Sequence of chain 2.A:
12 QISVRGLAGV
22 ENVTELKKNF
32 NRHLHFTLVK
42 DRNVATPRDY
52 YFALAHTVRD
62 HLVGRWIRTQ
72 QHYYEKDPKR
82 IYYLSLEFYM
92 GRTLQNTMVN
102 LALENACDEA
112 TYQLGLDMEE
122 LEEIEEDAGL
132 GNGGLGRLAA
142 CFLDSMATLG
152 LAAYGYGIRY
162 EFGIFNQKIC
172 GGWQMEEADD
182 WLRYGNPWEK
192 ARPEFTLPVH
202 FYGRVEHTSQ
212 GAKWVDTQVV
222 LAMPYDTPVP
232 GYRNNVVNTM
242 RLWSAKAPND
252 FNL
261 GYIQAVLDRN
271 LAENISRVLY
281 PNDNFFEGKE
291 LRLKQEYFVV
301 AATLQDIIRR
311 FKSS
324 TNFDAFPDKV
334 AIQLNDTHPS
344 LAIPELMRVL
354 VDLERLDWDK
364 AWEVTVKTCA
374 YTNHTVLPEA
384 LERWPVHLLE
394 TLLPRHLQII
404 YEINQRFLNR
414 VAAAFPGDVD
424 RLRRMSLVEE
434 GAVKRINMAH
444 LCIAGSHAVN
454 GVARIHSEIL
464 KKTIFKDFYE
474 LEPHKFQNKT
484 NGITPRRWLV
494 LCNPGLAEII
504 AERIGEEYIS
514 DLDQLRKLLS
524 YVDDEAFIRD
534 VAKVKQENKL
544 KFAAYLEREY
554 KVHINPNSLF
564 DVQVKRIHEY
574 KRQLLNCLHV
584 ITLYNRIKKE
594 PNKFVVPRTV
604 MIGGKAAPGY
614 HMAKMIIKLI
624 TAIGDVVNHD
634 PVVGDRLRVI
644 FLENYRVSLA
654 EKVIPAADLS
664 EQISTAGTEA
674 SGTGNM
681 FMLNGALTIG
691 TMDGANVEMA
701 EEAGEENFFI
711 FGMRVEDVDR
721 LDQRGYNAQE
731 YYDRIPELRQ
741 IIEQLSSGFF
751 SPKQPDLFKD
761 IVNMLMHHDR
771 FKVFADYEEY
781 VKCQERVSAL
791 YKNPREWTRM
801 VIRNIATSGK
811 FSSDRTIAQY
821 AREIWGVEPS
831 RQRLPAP

Binding-site contacts:
Ligand atom C14 contacts residue GLU190 of chain 1.A at 3.4 Å.
Ligand atom C7 contacts residue LYS191 of chain 1.A at 3.5 Å.
Ligand atom O7 contacts residue GLU190 of chain 1.A at 3.0 Å (salt-bridge).
Ligand atom N2 contacts residue ARG60 of chain 1.A at 3.3 Å (salt-bridge).
Ligand atom O3 contacts residue THR38 of chain 2.A at 3.8 Å.
Ligand atom C8 contacts residue ARG60 of chain 1.A at 3.5 Å.
Ligand atom C9 contacts residue ARG60 of chain 1.A at 3.6 Å.
Ligand atom C12 contacts residue TRP67 of chain 1.A at 3.6 Å (hydrophobic).
Ligand atom C12 contacts residue PRO229 of chain 1.A at 3.7 Å (hydrophobic).
Ligand atom O3 contacts residue HIS57 of chain 2.A at 3.0 Å (h-bond).
Ligand atom C4 contacts residue HIS57 of chain 2.A at 3.4 Å.
Ligand atom C14 contacts residue ARG60 of chain 1.A at 3.7 Å.
Ligand atom O8 contacts residue THR38 of chain 2.A at 3.2 Å (h-bond).
Ligand atom O8 contacts residue ARG60 of chain 1.A at 3.6 Å (salt-bridge).
Ligand atom C7 contacts residue GLU190 of chain 1.A at 3.4 Å.
Ligand atom C13 contacts residue PRO229 of chain 1.A at 3.8 Å (hydrophobic).
Ligand atom N2 contacts residue LYS191 of chain 1.A at 3.6 Å.
Ligand atom N1 contacts residue LYS191 of chain 1.A at 3.6 Å.
Ligand atom O8 contacts residue PHE37 of chain 2.A at 3.8 Å.
Ligand atom O6 contacts residue LEU39 of chain 2.A at 3.4 Å.
Ligand atom O3 contacts residue BZD1 of chain 2.C at 2.6 Å (h-bond).
Ligand atom C10 contacts residue ARG60 of chain 1.A at 3.6 Å.
Ligand atom O5 contacts residue LYS191 of chain 1.A at 3.6 Å.
Ligand atom O4 contacts residue HIS57 of chain 2.A at 3.1 Å (h-bond).
Ligand atom O2 contacts residue ARG60 of chain 1.A at 3.4 Å (salt-bridge).
Ligand atom C14 contacts residue PRO188 of chain 1.A at 3.6 Å (hydrophobic).
Ligand atom O6 contacts residue LYS191 of chain 1.A at 3.7 Å.
Ligand atom N2 contacts residue GLU190 of chain 1.A at 2.9 Å (salt-bridge).
Ligand atom O5 contacts residue THR38 of chain 2.A at 3.6 Å (h-bond).
Ligand atom O8 contacts residue VAL40 of chain 2.A at 3.6 Å.
Ligand atom C14 contacts residue TRP189 of chain 1.A at 3.8 Å (hydrophobic).
Ligand atom C11 contacts residue ARG60 of chain 1.A at 3.4 Å.
Ligand atom C8 contacts residue LYS191 of chain 1.A at 3.8 Å.
Ligand atom C13 contacts residue TRP189 of chain 1.A at 3.2 Å (hydrophobic).
Ligand atom C12 contacts residue ARG60 of chain 1.A at 3.5 Å.
Ligand atom N1 contacts residue THR38 of chain 2.A at 3.4 Å (h-bond).
Ligand atom C10 contacts residue VAL40 of chain 2.A at 3.5 Å (hydrophobic).
Ligand atom C7 contacts residue ARG60 of chain 1.A at 3.7 Å.
Ligand atom O2 contacts residue BZD1 of chain 2.C at 2.6 Å (h-bond).
Ligand atom C3 contacts residue BZD1 of chain 2.C at 3.4 Å.

The small molecule below binds the protein below.
Small molecule (SMILES): O=C(NC(=O)c1ccccc1)N[C@@H]1O[C@H](CO)[C@@H](O)[C@H](O)[C@H]1O

Sequence of chain 1.A:
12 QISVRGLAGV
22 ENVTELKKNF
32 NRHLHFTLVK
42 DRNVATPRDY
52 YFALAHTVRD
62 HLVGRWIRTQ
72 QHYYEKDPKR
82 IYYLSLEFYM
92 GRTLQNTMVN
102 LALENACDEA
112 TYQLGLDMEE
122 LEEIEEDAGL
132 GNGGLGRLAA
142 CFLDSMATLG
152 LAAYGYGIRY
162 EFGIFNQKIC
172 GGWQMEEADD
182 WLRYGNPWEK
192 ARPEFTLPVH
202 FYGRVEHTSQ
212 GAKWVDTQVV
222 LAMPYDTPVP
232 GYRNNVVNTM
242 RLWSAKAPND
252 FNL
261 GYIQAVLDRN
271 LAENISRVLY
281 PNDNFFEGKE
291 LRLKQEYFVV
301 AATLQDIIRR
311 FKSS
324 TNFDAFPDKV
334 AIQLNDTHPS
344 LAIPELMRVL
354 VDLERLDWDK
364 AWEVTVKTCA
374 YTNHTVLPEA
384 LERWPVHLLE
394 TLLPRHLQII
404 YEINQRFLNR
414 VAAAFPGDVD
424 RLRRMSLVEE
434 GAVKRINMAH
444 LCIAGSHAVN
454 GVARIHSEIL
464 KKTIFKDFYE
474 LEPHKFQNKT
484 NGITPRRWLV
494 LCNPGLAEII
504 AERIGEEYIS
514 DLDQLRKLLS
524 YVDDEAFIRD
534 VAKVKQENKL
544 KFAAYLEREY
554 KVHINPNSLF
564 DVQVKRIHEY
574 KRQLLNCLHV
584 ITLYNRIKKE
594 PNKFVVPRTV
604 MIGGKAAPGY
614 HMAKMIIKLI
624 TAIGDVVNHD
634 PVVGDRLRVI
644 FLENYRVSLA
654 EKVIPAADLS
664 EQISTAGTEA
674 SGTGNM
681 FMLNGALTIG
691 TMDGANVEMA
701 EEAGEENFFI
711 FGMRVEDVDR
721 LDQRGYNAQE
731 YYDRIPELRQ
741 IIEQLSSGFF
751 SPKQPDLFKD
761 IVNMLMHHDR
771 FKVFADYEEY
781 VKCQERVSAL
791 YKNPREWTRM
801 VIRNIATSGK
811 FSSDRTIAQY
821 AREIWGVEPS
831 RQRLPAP